The small molecule below binds the protein below.
Small molecule (SMILES): CC(=O)N[C@@H]1[C@@H](O)[C@H](O)[C@@H](CO)O[C@H]1O

Sequence of chain 1.D:
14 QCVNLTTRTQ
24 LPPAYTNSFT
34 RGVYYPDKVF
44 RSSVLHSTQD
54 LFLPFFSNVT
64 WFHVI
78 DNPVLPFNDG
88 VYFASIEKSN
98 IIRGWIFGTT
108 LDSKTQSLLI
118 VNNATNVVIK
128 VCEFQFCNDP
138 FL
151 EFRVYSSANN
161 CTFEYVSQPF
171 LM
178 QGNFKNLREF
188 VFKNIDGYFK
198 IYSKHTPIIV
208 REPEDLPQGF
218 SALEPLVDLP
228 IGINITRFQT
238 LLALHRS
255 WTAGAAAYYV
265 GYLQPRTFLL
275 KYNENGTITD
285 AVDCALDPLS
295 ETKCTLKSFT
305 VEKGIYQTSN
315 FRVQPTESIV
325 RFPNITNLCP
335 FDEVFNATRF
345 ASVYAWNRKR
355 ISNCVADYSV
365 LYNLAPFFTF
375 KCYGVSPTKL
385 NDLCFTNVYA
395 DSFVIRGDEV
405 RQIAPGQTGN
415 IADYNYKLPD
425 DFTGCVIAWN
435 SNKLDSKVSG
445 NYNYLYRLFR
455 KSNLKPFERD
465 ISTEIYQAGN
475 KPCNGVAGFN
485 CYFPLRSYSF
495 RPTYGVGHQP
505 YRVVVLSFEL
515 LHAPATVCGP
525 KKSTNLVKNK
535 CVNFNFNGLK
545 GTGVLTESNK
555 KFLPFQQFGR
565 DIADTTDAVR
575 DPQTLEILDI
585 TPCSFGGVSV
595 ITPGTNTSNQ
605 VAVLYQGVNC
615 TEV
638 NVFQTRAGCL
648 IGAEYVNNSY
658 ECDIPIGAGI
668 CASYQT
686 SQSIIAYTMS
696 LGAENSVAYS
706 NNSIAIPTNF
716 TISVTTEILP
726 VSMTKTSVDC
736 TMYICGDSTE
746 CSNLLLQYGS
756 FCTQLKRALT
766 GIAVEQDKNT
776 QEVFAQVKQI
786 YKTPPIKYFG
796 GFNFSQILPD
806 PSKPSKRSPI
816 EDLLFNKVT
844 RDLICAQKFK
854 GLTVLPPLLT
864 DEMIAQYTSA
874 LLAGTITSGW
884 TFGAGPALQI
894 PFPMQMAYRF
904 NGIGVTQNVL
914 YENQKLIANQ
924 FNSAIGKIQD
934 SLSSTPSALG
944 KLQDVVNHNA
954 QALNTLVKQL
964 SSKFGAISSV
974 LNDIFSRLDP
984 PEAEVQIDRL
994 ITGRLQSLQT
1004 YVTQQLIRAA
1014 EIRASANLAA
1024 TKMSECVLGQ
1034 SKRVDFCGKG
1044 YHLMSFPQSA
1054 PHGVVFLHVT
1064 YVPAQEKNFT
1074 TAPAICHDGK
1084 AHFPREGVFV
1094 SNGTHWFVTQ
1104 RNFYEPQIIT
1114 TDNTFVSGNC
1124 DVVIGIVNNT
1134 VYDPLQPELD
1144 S

Binding-site contacts:
Ligand atom C2 contacts residue ASN1131 of chain 1.D at 2.5 Å.
Ligand atom O6 contacts residue ILE1129 of chain 1.D at 4.2 Å.
Ligand atom C5 contacts residue ASN1131 of chain 1.D at 3.6 Å.
Ligand atom C4 contacts residue ASN1131 of chain 1.D at 4.2 Å.
Ligand atom O5 contacts residue ASN1131 of chain 1.D at 2.4 Å (h-bond).
Ligand atom C3 contacts residue ASN1131 of chain 1.D at 3.8 Å.
Ligand atom C1 contacts residue ASN1131 of chain 1.D at 1.4 Å.
Ligand atom C8 contacts residue ASN1131 of chain 1.D at 3.8 Å.
Ligand atom O7 contacts residue ASN1131 of chain 1.D at 3.9 Å.
Ligand atom N2 contacts residue ASN1131 of chain 1.D at 2.9 Å (h-bond).
Ligand atom C7 contacts residue ASN1131 of chain 1.D at 3.3 Å.